Binding-site contacts:
Ligand atom C13 contacts residue PHE236 of chain 54.C at 3.4 Å (hydrophobic).
Ligand atom O2 contacts residue GLN234 of chain 54.C at 2.5 Å (h-bond).
Ligand atom O2 contacts residue TYR157 of chain 48.A at 3.4 Å.
Ligand atom C7 contacts residue GLN234 of chain 54.C at 2.2 Å.
Ligand atom C1 contacts residue TYR157 of chain 48.A at 3.5 Å (hydrophobic).
Ligand atom C20 contacts residue PHE76 of chain 54.A at 3.2 Å (hydrophobic).
Ligand atom C4 contacts residue SER156 of chain 48.A at 3.0 Å.
Ligand atom C5 contacts residue TYR157 of chain 48.A at 2.8 Å (hydrophobic).
Ligand atom N1 contacts residue ASP155 of chain 48.A at 2.5 Å (salt-bridge).
Ligand atom C13 contacts residue PHE76 of chain 54.A at 2.9 Å (hydrophobic).
Ligand atom O1 contacts residue GLN234 of chain 54.C at 2.6 Å (h-bond).
Ligand atom O1 contacts residue GLN233 of chain 54.C at 3.6 Å.
Ligand atom C1 contacts residue GLN160 of chain 48.A at 2.6 Å.
Ligand atom S1 contacts residue GLN234 of chain 54.C at 2.2 Å (h-bond).
Ligand atom C6 contacts residue SER156 of chain 48.A at 3.4 Å.
Ligand atom O5 contacts residue ARG219 of chain 48.A at 3.5 Å (salt-bridge).
Ligand atom O2 contacts residue GLN233 of chain 54.C at 2.9 Å (h-bond).
Ligand atom C6 contacts residue TYR157 of chain 48.A at 2.6 Å (hydrophobic).
Ligand atom N1 contacts residue TYR157 of chain 48.A at 2.5 Å (h-bond).
Ligand atom C3 contacts residue ASP155 of chain 48.A at 3.0 Å.
Ligand atom O4 contacts residue PHE236 of chain 54.C at 2.6 Å.
Ligand atom C14 contacts residue PHE76 of chain 54.A at 3.3 Å (hydrophobic).
Ligand atom C8 contacts residue GLN234 of chain 54.C at 2.9 Å.
Ligand atom O5 contacts residue ARG234 of chain 54.A at 2.7 Å (salt-bridge).
Ligand atom C12 contacts residue GLN234 of chain 54.C at 2.8 Å.
Ligand atom C6 contacts residue GLN160 of chain 48.A at 2.9 Å.
Ligand atom C4 contacts residue ASP155 of chain 48.A at 1.9 Å.
Ligand atom C2 contacts residue SER156 of chain 48.A at 3.6 Å.
Ligand atom C4 contacts residue TYR157 of chain 48.A at 3.5 Å (hydrophobic).
Ligand atom C2 contacts residue GLN160 of chain 48.A at 3.5 Å.
Ligand atom C5 contacts residue SER156 of chain 48.A at 2.9 Å.
Ligand atom N1 contacts residue SER156 of chain 48.A at 2.9 Å.
Ligand atom O4 contacts residue PHE76 of chain 54.A at 2.2 Å.
Ligand atom C5 contacts residue ASP155 of chain 48.A at 2.5 Å.
Ligand atom O6 contacts residue GLN160 of chain 48.A at 2.9 Å.
Ligand atom C3 contacts residue SER156 of chain 48.A at 3.2 Å.
Ligand atom O6 contacts residue ARG234 of chain 54.A at 3.4 Å (salt-bridge).
Ligand atom C21 contacts residue ARG234 of chain 54.A at 3.5 Å.
Ligand atom C21 contacts residue GLN160 of chain 48.A at 3.6 Å.
Ligand atom C8 contacts residue ASP155 of chain 48.A at 3.7 Å.

A small-molecule ligand and the protein it binds are described below.
Small molecule (SMILES): O=C(O)c1ccc(NS(=O)(=O)c2ccc(N3C(=O)c4ccccc4C3=O)cc2)cc1

Sequence of chain 54.A:
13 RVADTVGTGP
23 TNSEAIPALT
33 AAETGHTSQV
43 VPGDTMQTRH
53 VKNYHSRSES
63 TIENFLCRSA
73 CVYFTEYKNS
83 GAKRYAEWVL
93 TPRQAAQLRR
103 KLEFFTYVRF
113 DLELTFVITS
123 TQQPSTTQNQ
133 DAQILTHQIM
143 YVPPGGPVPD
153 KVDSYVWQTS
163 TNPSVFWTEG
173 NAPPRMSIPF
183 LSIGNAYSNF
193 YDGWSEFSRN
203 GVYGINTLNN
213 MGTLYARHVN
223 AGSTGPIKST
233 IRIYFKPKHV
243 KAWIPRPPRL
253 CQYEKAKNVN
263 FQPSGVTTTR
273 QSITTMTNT

Sequence of chain 54.C:
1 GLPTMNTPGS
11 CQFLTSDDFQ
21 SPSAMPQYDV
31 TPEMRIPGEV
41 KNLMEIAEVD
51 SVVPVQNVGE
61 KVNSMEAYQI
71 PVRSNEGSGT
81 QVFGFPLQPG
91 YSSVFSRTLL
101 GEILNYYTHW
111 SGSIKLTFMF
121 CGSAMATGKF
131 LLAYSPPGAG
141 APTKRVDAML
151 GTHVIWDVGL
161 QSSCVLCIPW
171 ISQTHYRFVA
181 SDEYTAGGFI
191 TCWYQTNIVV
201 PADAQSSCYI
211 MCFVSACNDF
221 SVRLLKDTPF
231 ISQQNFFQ

Sequence of chain 48.A:
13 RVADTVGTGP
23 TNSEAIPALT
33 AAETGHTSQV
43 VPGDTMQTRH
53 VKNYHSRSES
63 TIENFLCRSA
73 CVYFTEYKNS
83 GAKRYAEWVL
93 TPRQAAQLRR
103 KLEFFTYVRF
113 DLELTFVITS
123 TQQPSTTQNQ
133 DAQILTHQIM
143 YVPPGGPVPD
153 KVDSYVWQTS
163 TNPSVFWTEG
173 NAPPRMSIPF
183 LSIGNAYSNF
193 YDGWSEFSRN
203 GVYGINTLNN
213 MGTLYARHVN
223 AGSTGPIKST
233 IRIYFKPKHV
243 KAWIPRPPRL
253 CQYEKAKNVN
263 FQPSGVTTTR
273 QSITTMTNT